Sequence of chain 1.J:
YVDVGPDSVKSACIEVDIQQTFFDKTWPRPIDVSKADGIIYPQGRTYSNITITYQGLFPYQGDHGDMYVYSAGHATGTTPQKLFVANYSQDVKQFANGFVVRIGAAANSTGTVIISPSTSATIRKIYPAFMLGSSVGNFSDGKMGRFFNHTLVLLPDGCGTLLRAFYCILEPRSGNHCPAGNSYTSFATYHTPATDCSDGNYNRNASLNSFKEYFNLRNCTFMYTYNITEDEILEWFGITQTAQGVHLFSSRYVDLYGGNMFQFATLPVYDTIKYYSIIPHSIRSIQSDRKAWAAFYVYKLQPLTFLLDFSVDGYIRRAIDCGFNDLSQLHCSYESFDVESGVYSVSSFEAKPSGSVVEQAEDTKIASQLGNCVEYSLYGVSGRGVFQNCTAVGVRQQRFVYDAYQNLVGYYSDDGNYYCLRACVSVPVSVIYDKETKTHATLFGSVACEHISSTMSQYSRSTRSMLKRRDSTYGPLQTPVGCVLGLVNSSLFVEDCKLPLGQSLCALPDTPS

Binding-site contacts:
Ligand atom C3 contacts residue GLU232 of chain 1.J at 3.6 Å.
Ligand atom C8 contacts residue GLY104 of chain 1.J at 3.4 Å.
Ligand atom C3 contacts residue ASN108 of chain 1.J at 3.8 Å.
Ligand atom C2 contacts residue ASN108 of chain 1.J at 2.5 Å.
Ligand atom C3 contacts residue TYR257 of chain 1.J at 4.0 Å (hydrophobic).
Ligand atom O7 contacts residue ILE233 of chain 1.J at 3.5 Å.
Ligand atom O3 contacts residue ILE233 of chain 1.J at 3.7 Å.
Ligand atom O5 contacts residue ASN108 of chain 1.J at 2.3 Å (h-bond).
Ligand atom N2 contacts residue ALA107 of chain 1.J at 4.2 Å.
Ligand atom C7 contacts residue ILE233 of chain 1.J at 4.1 Å (hydrophobic).
Ligand atom C8 contacts residue LEU234 of chain 1.J at 3.9 Å (hydrophobic).
Ligand atom O3 contacts residue GLU232 of chain 1.J at 4.3 Å.
Ligand atom C5 contacts residue TYR257 of chain 1.J at 4.1 Å (hydrophobic).
Ligand atom C1 contacts residue ASN108 of chain 1.J at 1.5 Å.
Ligand atom C1 contacts residue TYR257 of chain 1.J at 3.9 Å (hydrophobic).
Ligand atom C8 contacts residue ALA105 of chain 1.J at 4.3 Å (hydrophobic).
Ligand atom C4 contacts residue TYR257 of chain 1.J at 3.8 Å (hydrophobic).
Ligand atom N2 contacts residue ASN108 of chain 1.J at 2.9 Å (h-bond).
Ligand atom O6 contacts residue TYR257 of chain 1.J at 3.6 Å.
Ligand atom C7 contacts residue ASN108 of chain 1.J at 3.4 Å.
Ligand atom O3 contacts residue TYR257 of chain 1.J at 3.9 Å.
Ligand atom C5 contacts residue ASN108 of chain 1.J at 3.6 Å.
Ligand atom C1 contacts residue GLU232 of chain 1.J at 3.6 Å.
Ligand atom C8 contacts residue GLU232 of chain 1.J at 3.6 Å.
Ligand atom N2 contacts residue LEU234 of chain 1.J at 4.1 Å.
Ligand atom C7 contacts residue ALA107 of chain 1.J at 3.7 Å (hydrophobic).
Ligand atom C2 contacts residue ILE233 of chain 1.J at 4.2 Å (hydrophobic).
Ligand atom O7 contacts residue TYR257 of chain 1.J at 3.6 Å.
Ligand atom C7 contacts residue GLU232 of chain 1.J at 3.6 Å.
Ligand atom C2 contacts residue GLU232 of chain 1.J at 3.5 Å.
Ligand atom O7 contacts residue ALA107 of chain 1.J at 3.8 Å.
Ligand atom C2 contacts residue TYR257 of chain 1.J at 4.3 Å (hydrophobic).
Ligand atom N2 contacts residue GLU232 of chain 1.J at 2.8 Å (salt-bridge).
Ligand atom N2 contacts residue ILE233 of chain 1.J at 4.2 Å.
Ligand atom C3 contacts residue ILE233 of chain 1.J at 3.8 Å (hydrophobic).
Ligand atom C4 contacts residue ASN108 of chain 1.J at 4.2 Å.
Ligand atom C8 contacts residue ALA107 of chain 1.J at 3.7 Å (hydrophobic).
Ligand atom O7 contacts residue ASN108 of chain 1.J at 3.5 Å (h-bond).
Ligand atom O3 contacts residue LEU234 of chain 1.J at 4.2 Å.
Ligand atom O4 contacts residue ILE233 of chain 1.J at 3.5 Å.

A protein and the small-molecule ligand that binds it are described below.
Small molecule (SMILES): CC(=O)N[C@H]1[C@H](O[C@H]2[C@H](O)[C@@H](NC(C)=O)CO[C@@H]2CO)O[C@H](CO)[C@@H](O[C@@H]2O[C@H](CO)[C@@H](O)[C@H](O)[C@@H]2O)[C@@H]1O